This small molecule binds to this protein.
Small molecule (SMILES): CC(=O)N[C@H]1[C@H](O[C@H]2[C@H](O)[C@@H](NC(C)=O)CO[C@@H]2CO)O[C@H](CO)[C@@H](O[C@@H]2O[C@H](CO[C@H]3O[C@H](CO[C@H]4O[C@H](CO)[C@@H](O)[C@H](O)[C@@H]4O)[C@@H](O)[C@H](O)[C@@H]3O)[C@@H](O)[C@H](O)[C@@H]2O)[C@@H]1O

Sequence of chain 1.K:
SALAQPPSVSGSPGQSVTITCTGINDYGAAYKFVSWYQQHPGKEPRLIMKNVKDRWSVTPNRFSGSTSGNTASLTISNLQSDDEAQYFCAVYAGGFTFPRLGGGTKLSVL

Sequence of chain 1.C:
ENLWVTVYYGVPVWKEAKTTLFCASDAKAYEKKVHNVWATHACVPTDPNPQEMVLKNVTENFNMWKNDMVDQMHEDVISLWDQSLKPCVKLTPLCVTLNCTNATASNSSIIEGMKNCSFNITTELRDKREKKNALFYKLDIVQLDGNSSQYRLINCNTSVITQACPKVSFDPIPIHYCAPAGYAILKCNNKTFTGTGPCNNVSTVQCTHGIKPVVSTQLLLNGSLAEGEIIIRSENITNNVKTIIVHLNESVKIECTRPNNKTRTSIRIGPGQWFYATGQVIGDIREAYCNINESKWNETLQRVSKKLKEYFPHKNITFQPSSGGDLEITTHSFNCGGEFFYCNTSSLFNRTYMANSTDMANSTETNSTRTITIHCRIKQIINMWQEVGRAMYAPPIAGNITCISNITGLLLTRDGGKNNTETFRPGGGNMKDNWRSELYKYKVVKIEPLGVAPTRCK

Sequence of chain 1.E:
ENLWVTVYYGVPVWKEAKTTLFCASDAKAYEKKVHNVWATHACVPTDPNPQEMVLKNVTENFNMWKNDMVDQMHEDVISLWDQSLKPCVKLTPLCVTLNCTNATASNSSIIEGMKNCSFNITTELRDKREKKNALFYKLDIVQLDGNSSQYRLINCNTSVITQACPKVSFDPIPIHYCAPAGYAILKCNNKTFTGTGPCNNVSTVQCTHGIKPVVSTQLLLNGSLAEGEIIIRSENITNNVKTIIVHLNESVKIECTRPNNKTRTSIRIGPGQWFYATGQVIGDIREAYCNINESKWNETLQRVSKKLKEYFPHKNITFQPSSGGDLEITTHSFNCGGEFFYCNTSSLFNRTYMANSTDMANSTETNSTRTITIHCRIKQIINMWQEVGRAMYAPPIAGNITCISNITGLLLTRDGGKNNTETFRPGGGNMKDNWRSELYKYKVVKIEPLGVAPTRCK

Binding-site contacts:
Ligand atom C2 contacts residue THR98 of chain 1.K at 4.2 Å.
Ligand atom O6 contacts residue ALA31 of chain 1.K at 4.1 Å.
Ligand atom C8 contacts residue PHE97 of chain 1.K at 4.5 Å (hydrophobic).
Ligand atom O3 contacts residue SER2 of chain 1.K at 4.1 Å.
Ligand atom O7 contacts residue ASN182 of chain 1.C at 3.4 Å (h-bond).
Ligand atom O7 contacts residue TRP299 of chain 1.E at 4.0 Å.
Ligand atom O6 contacts residue ASP170 of chain 1.C at 4.0 Å.
Ligand atom C2 contacts residue PHE97 of chain 1.K at 4.5 Å (hydrophobic).
Ligand atom O5 contacts residue ARG177 of chain 1.C at 3.8 Å.
Ligand atom C8 contacts residue THR183 of chain 1.C at 3.5 Å.
Ligand atom C6 contacts residue ASP60 of chain 1.H at 3.8 Å.
Ligand atom O7 contacts residue GLY29 of chain 1.K at 3.1 Å.
Ligand atom C5 contacts residue ASN182 of chain 1.C at 3.6 Å.
Ligand atom N2 contacts residue ASN182 of chain 1.C at 2.9 Å (h-bond).
Ligand atom C4 contacts residue ASN182 of chain 1.C at 4.3 Å.
Ligand atom C1 contacts residue THR183 of chain 1.C at 4.5 Å.
Ligand atom C6 contacts residue ASP170 of chain 1.C at 3.6 Å.
Ligand atom C1 contacts residue ASN182 of chain 1.C at 1.4 Å.
Ligand atom C1 contacts residue ARG177 of chain 1.C at 4.4 Å.
Ligand atom C8 contacts residue GLY95 of chain 1.K at 4.1 Å.
Ligand atom C3 contacts residue ASN182 of chain 1.C at 3.8 Å.
Ligand atom C7 contacts residue ALA31 of chain 1.K at 4.3 Å (hydrophobic).
Ligand atom O2 contacts residue PHE99 of chain 1.K at 4.1 Å.
Ligand atom C8 contacts residue ALA31 of chain 1.K at 4.1 Å (hydrophobic).
Ligand atom C8 contacts residue ASN182 of chain 1.C at 3.5 Å.
Ligand atom O7 contacts residue ALA31 of chain 1.K at 3.7 Å.
Ligand atom O5 contacts residue ASN182 of chain 1.C at 2.4 Å (h-bond).
Ligand atom O7 contacts residue ALA30 of chain 1.K at 3.3 Å (h-bond).
Ligand atom O2 contacts residue PHE97 of chain 1.K at 3.7 Å.
Ligand atom C2 contacts residue ASN182 of chain 1.C at 2.6 Å.
Ligand atom O2 contacts residue THR98 of chain 1.K at 3.0 Å (h-bond).
Ligand atom O6 contacts residue ASP60 of chain 1.H at 3.3 Å (salt-bridge).
Ligand atom N2 contacts residue THR183 of chain 1.C at 3.4 Å.
Ligand atom C7 contacts residue ASN182 of chain 1.C at 3.1 Å.
Ligand atom C7 contacts residue GLY29 of chain 1.K at 4.0 Å.
Ligand atom C7 contacts residue THR183 of chain 1.C at 3.9 Å.

Sequence of chain 1.H:
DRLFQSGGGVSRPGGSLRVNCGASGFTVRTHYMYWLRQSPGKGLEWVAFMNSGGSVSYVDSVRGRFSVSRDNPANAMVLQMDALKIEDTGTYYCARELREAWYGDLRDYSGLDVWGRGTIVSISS